Sequence of chain 1.B:
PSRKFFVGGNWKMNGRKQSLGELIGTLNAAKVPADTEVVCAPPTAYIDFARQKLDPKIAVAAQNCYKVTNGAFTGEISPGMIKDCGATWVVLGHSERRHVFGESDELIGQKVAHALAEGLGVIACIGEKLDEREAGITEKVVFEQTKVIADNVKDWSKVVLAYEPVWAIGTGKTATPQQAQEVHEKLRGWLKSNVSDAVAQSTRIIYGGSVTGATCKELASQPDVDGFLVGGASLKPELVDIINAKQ

Binding-site contacts:
Ligand atom C2 contacts residue LEU234 of chain 1.B at 4.2 Å (hydrophobic).
Ligand atom P contacts residue GLY175 of chain 1.B at 3.9 Å.
Ligand atom O2 contacts residue ASN15 of chain 1.B at 4.0 Å.
Ligand atom O2P contacts residue GLY175 of chain 1.B at 2.9 Å (h-bond).
Ligand atom O2 contacts residue HIS99 of chain 1.B at 3.0 Å (h-bond).
Ligand atom O1 contacts residue ASN15 of chain 1.B at 3.3 Å (h-bond).
Ligand atom C1 contacts residue GLU169 of chain 1.B at 3.4 Å.
Ligand atom O2P contacts residue GLY214 of chain 1.B at 3.5 Å.
Ligand atom O3P contacts residue GLY237 of chain 1.B at 2.8 Å (h-bond).
Ligand atom C1 contacts residue ASN15 of chain 1.B at 4.1 Å.
Ligand atom O1 contacts residue LYS17 of chain 1.B at 2.7 Å.
Ligand atom O2 contacts residue GLU169 of chain 1.B at 2.5 Å (salt-bridge).
Ligand atom O4P contacts residue SER215 of chain 1.B at 3.5 Å (h-bond).
Ligand atom O1 contacts residue GLY236 of chain 1.B at 3.6 Å.
Ligand atom O1P contacts residue GLY237 of chain 1.B at 4.2 Å.
Ligand atom O2P contacts residue ILE174 of chain 1.B at 3.5 Å.
Ligand atom O3P contacts residue GLY175 of chain 1.B at 4.0 Å.
Ligand atom C2 contacts residue GLU169 of chain 1.B at 3.5 Å.
Ligand atom O1P contacts residue ILE174 of chain 1.B at 3.9 Å.
Ligand atom C2 contacts residue ILE174 of chain 1.B at 4.0 Å (hydrophobic).
Ligand atom O4P contacts residue VAL216 of chain 1.B at 4.0 Å.
Ligand atom P contacts residue GLY236 of chain 1.B at 3.6 Å.
Ligand atom P contacts residue GLY237 of chain 1.B at 3.7 Å.
Ligand atom P contacts residue SER215 of chain 1.B at 3.6 Å.
Ligand atom O2P contacts residue ALA173 of chain 1.B at 3.5 Å (h-bond).
Ligand atom O1P contacts residue GLY236 of chain 1.B at 3.4 Å.
Ligand atom O4P contacts residue GLY236 of chain 1.B at 2.8 Å (h-bond).
Ligand atom C1 contacts residue LYS17 of chain 1.B at 3.6 Å.
Ligand atom O1 contacts residue HIS99 of chain 1.B at 3.4 Å (h-bond).
Ligand atom O4P contacts residue GLY237 of chain 1.B at 3.6 Å.
Ligand atom C2 contacts residue GLY214 of chain 1.B at 4.1 Å.
Ligand atom C2 contacts residue LYS17 of chain 1.B at 3.9 Å.
Ligand atom O2P contacts residue SER215 of chain 1.B at 2.6 Å (h-bond).
Ligand atom C1 contacts residue HIS99 of chain 1.B at 3.5 Å.
Ligand atom O2 contacts residue LEU234 of chain 1.B at 3.8 Å.
Ligand atom O3P contacts residue GLY236 of chain 1.B at 3.6 Å.
Ligand atom O1P contacts residue LYS17 of chain 1.B at 3.3 Å (salt-bridge).
Ligand atom C1 contacts residue GLY236 of chain 1.B at 4.0 Å.
Ligand atom O4P contacts residue VAL235 of chain 1.B at 3.9 Å.
Ligand atom C2 contacts residue GLY236 of chain 1.B at 3.8 Å.

The small molecule below binds the protein below.
Small molecule (SMILES): O=C(O)COP(=O)(O)O